Binding-site contacts:
Ligand atom C5 contacts residue ASN108 of chain 1.A at 3.6 Å.
Ligand atom O3 contacts residue PHE118 of chain 1.A at 4.1 Å.
Ligand atom O7 contacts residue ASN108 of chain 1.A at 3.8 Å.
Ligand atom N2 contacts residue ASP144 of chain 1.A at 3.7 Å.
Ligand atom O6 contacts residue ASP144 of chain 1.A at 3.4 Å (salt-bridge).
Ligand atom C7 contacts residue TYR142 of chain 1.A at 4.0 Å (hydrophobic).
Ligand atom C2 contacts residue ASP144 of chain 1.A at 3.4 Å.
Ligand atom C7 contacts residue ASN108 of chain 1.A at 3.6 Å.
Ligand atom C5 contacts residue ASP144 of chain 1.A at 4.1 Å.
Ligand atom O7 contacts residue TYR142 of chain 1.A at 3.7 Å.
Ligand atom N2 contacts residue PHE118 of chain 1.A at 3.5 Å.
Ligand atom C4 contacts residue ASN108 of chain 1.A at 4.2 Å.
Ligand atom C8 contacts residue GLY107 of chain 1.A at 4.3 Å.
Ligand atom C7 contacts residue ASN148 of chain 1.A at 4.0 Å.
Ligand atom C7 contacts residue PHE118 of chain 1.A at 4.4 Å (hydrophobic).
Ligand atom N2 contacts residue ASN108 of chain 1.A at 3.0 Å (h-bond).
Ligand atom C1 contacts residue ASN108 of chain 1.A at 1.4 Å.
Ligand atom O7 contacts residue CYS143 of chain 1.A at 3.5 Å.
Ligand atom N2 contacts residue ASN148 of chain 1.A at 4.2 Å.
Ligand atom O7 contacts residue ASP144 of chain 1.A at 2.8 Å (salt-bridge).
Ligand atom C8 contacts residue TYR142 of chain 1.A at 4.2 Å (hydrophobic).
Ligand atom C3 contacts residue ASN108 of chain 1.A at 3.8 Å.
Ligand atom C6 contacts residue ASP144 of chain 1.A at 3.7 Å.
Ligand atom C7 contacts residue ASP144 of chain 1.A at 3.6 Å.
Ligand atom C3 contacts residue ASP144 of chain 1.A at 3.4 Å.
Ligand atom C8 contacts residue CYS143 of chain 1.A at 3.7 Å (hydrophobic).
Ligand atom C8 contacts residue PHE118 of chain 1.A at 3.7 Å (hydrophobic).
Ligand atom C8 contacts residue ASN148 of chain 1.A at 3.7 Å.
Ligand atom C2 contacts residue PHE118 of chain 1.A at 3.9 Å (hydrophobic).
Ligand atom O7 contacts residue ASN148 of chain 1.A at 4.5 Å.
Ligand atom C2 contacts residue ASN108 of chain 1.A at 2.5 Å.
Ligand atom C8 contacts residue ASP144 of chain 1.A at 3.8 Å.
Ligand atom O5 contacts residue ASN108 of chain 1.A at 2.3 Å (h-bond).
Ligand atom O3 contacts residue ASP144 of chain 1.A at 2.5 Å (salt-bridge).
Ligand atom O3 contacts residue ASN148 of chain 1.A at 3.5 Å (h-bond).
Ligand atom C3 contacts residue PHE118 of chain 1.A at 3.6 Å (hydrophobic).
Ligand atom O5 contacts residue ASP144 of chain 1.A at 3.5 Å (salt-bridge).
Ligand atom C7 contacts residue CYS143 of chain 1.A at 4.0 Å (hydrophobic).
Ligand atom C1 contacts residue PHE118 of chain 1.A at 3.8 Å (hydrophobic).
Ligand atom C4 contacts residue ASP144 of chain 1.A at 4.0 Å.

Sequence of chain 1.A:
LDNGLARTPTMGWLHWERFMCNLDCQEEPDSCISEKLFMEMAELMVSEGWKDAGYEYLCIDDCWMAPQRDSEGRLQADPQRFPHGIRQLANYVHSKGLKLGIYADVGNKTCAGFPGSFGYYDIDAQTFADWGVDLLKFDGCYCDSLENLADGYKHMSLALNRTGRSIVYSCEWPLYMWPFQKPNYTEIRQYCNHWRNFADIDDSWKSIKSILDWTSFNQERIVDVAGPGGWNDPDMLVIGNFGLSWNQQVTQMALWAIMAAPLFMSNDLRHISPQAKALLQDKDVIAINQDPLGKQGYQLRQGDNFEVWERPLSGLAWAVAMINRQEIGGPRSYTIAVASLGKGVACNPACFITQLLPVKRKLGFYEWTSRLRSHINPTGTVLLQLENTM

The small molecule below binds the protein below.
Small molecule (SMILES): CC(=O)N[C@H]1[C@H](O[C@H]2[C@H](O)[C@@H](NC(C)=O)CO[C@@H]2CO)O[C@H](CO)[C@@H](O[C@@H]2O[C@H](CO)[C@@H](O)[C@H](O)[C@@H]2O)[C@@H]1O